Binding-site contacts:
Ligand atom O contacts residue GLN73 of chain 1.D at 2.8 Å (h-bond).
Ligand atom CG contacts residue CYS188 of chain 1.B at 3.2 Å (hydrophobic).
Ligand atom CB contacts residue GLU110 of chain 1.D at 3.4 Å.
Ligand atom C contacts residue TYR164 of chain 1.D at 3.5 Å (hydrophobic).
Ligand atom CB contacts residue CYS187 of chain 1.B at 3.4 Å (hydrophobic).
Ligand atom O contacts residue TYR164 of chain 1.D at 3.1 Å.
Ligand atom C contacts residue TYR185 of chain 1.B at 3.5 Å (hydrophobic).
Ligand atom N contacts residue TRP143 of chain 1.B at 3.4 Å (h-bond).
Ligand atom NH2 contacts residue GLN55 of chain 1.D at 3.1 Å (h-bond).
Ligand atom O contacts residue LEU112 of chain 1.D at 3.4 Å.
Ligand atom OD1 contacts residue GLU190 of chain 1.B at 3.3 Å (salt-bridge).
Ligand atom N contacts residue TYR192 of chain 1.B at 3.4 Å.
Ligand atom ND2 contacts residue GLU190 of chain 1.B at 3.5 Å (salt-bridge).
Ligand atom N contacts residue GLN55 of chain 1.D at 3.3 Å (h-bond).
Ligand atom OD1 contacts residue HIS146 of chain 1.B at 3.2 Å.
Ligand atom SG contacts residue TYR192 of chain 1.B at 3.6 Å.
Ligand atom ND2 contacts residue CYS188 of chain 1.B at 3.2 Å (h-bond).
Ligand atom CG contacts residue TYR89 of chain 1.B at 3.4 Å (hydrophobic).
Ligand atom OD1 contacts residue GLN73 of chain 1.D at 3.3 Å (h-bond).
Ligand atom CG contacts residue TRP143 of chain 1.B at 3.5 Å (hydrophobic).
Ligand atom CB contacts residue TYR185 of chain 1.B at 3.4 Å (hydrophobic).
Ligand atom CG contacts residue GLN73 of chain 1.D at 3.4 Å.
Ligand atom NH1 contacts residue TYR164 of chain 1.D at 2.8 Å (h-bond).
Ligand atom OD1 contacts residue TYR192 of chain 1.B at 3.3 Å.
Ligand atom ND2 contacts residue TYR192 of chain 1.B at 3.5 Å (h-bond).
Ligand atom CZ contacts residue GLN55 of chain 1.D at 3.5 Å.
Ligand atom CA contacts residue GLN73 of chain 1.D at 3.2 Å.
Ligand atom ND2 contacts residue ARG104 of chain 1.D at 3.4 Å (salt-bridge).
Ligand atom OD1 contacts residue ARG104 of chain 1.D at 3.0 Å (salt-bridge).
Ligand atom CA contacts residue TYR192 of chain 1.B at 3.4 Å (hydrophobic).
Ligand atom NH2 contacts residue LYS34 of chain 1.D at 3.4 Å.
Ligand atom O contacts residue TYR185 of chain 1.B at 3.4 Å.
Ligand atom ND2 contacts residue THR144 of chain 1.B at 2.8 Å (h-bond).
Ligand atom O contacts residue TRP53 of chain 1.D at 3.3 Å.
Ligand atom CA contacts residue TRP143 of chain 1.B at 3.5 Å (hydrophobic).
Ligand atom CG contacts residue GLU110 of chain 1.D at 3.5 Å.
Ligand atom NE contacts residue GLN55 of chain 1.D at 3.0 Å (h-bond).
Ligand atom CG contacts residue ARG104 of chain 1.D at 3.4 Å.
Ligand atom CB contacts residue TYR164 of chain 1.D at 3.4 Å (hydrophobic).
Ligand atom OD1 contacts residue CYS188 of chain 1.B at 3.4 Å (h-bond).

Sequence of chain 1.B:
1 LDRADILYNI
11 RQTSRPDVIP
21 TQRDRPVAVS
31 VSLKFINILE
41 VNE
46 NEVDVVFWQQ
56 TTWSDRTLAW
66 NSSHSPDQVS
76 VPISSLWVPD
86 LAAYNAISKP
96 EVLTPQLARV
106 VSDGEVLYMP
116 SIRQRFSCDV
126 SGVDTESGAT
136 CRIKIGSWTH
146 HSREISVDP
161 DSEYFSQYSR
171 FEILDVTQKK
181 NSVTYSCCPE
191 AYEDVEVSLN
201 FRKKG

The protein below binds the small molecule below.
Small molecule (SMILES): CC(C)[C@H](NC(=O)[C@H](CCCN=C(N)N)NC(=O)[C@@H]1CSSC[C@H](NC(=O)CNC(=O)[C@@H](N)CO)C(=O)N[C@@H](CSSC[C@H](N)C(N)=O)C(=O)N[C@@H](CO)C(=O)N[C@@H](CC(N)=O)C(=O)N2CCC[C@H]2C(=O)N[C@@H](C)C(=O)N1)C(=O)N[C@@H](CC(N)=O)C(=O)N[C@@H](CC(N)=O)C(=O)N1CCC[C@H]1C=O

Sequence of chain 1.D:
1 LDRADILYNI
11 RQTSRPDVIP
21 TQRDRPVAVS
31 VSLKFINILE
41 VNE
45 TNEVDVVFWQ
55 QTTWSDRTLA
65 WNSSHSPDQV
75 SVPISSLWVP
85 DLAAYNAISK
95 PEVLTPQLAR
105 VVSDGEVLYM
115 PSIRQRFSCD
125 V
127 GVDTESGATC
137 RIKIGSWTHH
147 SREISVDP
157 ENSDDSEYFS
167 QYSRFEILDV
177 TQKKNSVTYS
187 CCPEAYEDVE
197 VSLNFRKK